Sequence of chain 1.B:
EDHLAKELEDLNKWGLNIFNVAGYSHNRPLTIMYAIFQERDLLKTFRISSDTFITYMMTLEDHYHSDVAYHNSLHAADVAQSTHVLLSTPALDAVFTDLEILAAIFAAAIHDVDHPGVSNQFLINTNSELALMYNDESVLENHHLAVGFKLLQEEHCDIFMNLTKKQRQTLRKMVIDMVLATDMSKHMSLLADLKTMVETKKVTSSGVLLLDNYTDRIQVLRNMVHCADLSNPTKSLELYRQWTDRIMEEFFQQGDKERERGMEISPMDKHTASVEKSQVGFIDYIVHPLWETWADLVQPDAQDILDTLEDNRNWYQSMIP

Binding-site contacts:
Ligand atom C16 contacts residue GLN313 of chain 1.B at 3.5 Å.
Ligand atom C14 contacts residue PHE316 of chain 1.B at 3.9 Å (hydrophobic).
Ligand atom O1 contacts residue PHE284 of chain 1.B at 3.9 Å.
Ligand atom C10 contacts residue TYR103 of chain 1.B at 3.5 Å (hydrophobic).
Ligand atom O1 contacts residue MET217 of chain 1.B at 4.0 Å.
Ligand atom C12 contacts residue PHE284 of chain 1.B at 4.1 Å (hydrophobic).
Ligand atom C9 contacts residue PHE316 of chain 1.B at 4.0 Å (hydrophobic).
Ligand atom C13 contacts residue SER312 of chain 1.B at 3.7 Å.
Ligand atom C1 contacts residue PHE284 of chain 1.B at 4.1 Å (hydrophobic).
Ligand atom C6 contacts residue PHE316 of chain 1.B at 4.0 Å (hydrophobic).
Ligand atom C4 contacts residue HIS104 of chain 1.B at 3.9 Å.
Ligand atom C8 contacts residue ILE280 of chain 1.B at 4.0 Å (hydrophobic).
Ligand atom C10 contacts residue ASN265 of chain 1.B at 4.0 Å.
Ligand atom C7 contacts residue PHE316 of chain 1.B at 3.8 Å (hydrophobic).
Ligand atom O2 contacts residue GLN313 of chain 1.B at 3.1 Å (h-bond).
Ligand atom C13 contacts residue GLN313 of chain 1.B at 4.0 Å.
Ligand atom O3 contacts residue ILE280 of chain 1.B at 3.7 Å.
Ligand atom O3 contacts residue GLN313 of chain 1.B at 3.5 Å (h-bond).
Ligand atom C9 contacts residue ASN265 of chain 1.B at 3.5 Å.
Ligand atom N1 contacts residue ILE280 of chain 1.B at 4.2 Å.
Ligand atom C13 contacts residue MET301 of chain 1.B at 3.8 Å (hydrophobic).
Ligand atom N1 contacts residue PHE284 of chain 1.B at 3.8 Å.
Ligand atom C12 contacts residue GLN313 of chain 1.B at 3.7 Å.
Ligand atom C6 contacts residue ILE280 of chain 1.B at 3.9 Å (hydrophobic).
Ligand atom C12 contacts residue MET281 of chain 1.B at 3.9 Å (hydrophobic).
Ligand atom C9 contacts residue TYR103 of chain 1.B at 3.8 Å (hydrophobic).
Ligand atom C5 contacts residue PHE316 of chain 1.B at 4.1 Å (hydrophobic).
Ligand atom O2 contacts residue PHE316 of chain 1.B at 4.1 Å.
Ligand atom C7 contacts residue ILE280 of chain 1.B at 3.7 Å (hydrophobic).
Ligand atom C3 contacts residue LEU263 of chain 1.B at 4.2 Å (hydrophobic).
Ligand atom C16 contacts residue TYR273 of chain 1.B at 3.9 Å (hydrophobic).
Ligand atom C15 contacts residue PHE316 of chain 1.B at 3.7 Å (hydrophobic).
Ligand atom O2 contacts residue ILE280 of chain 1.B at 3.7 Å.
Ligand atom C16 contacts residue THR277 of chain 1.B at 3.6 Å.
Ligand atom C13 contacts residue PHE316 of chain 1.B at 4.2 Å (hydrophobic).
Ligand atom C14 contacts residue MET301 of chain 1.B at 3.5 Å (hydrophobic).
Ligand atom C8 contacts residue PHE316 of chain 1.B at 3.7 Å (hydrophobic).
Ligand atom C11 contacts residue PHE284 of chain 1.B at 3.8 Å (hydrophobic).
Ligand atom C4 contacts residue ILE280 of chain 1.B at 3.9 Å (hydrophobic).
Ligand atom C2 contacts residue LEU263 of chain 1.B at 4.1 Å (hydrophobic).

The small molecule below binds the protein below.
Small molecule (SMILES): COc1ccc([C@@H]2CNC(=O)C2)cc1OC1CCCC1